Binding-site contacts:
Ligand atom O1B contacts residue SER393 of chain 1.C at 2.7 Å (h-bond).
Ligand atom O2A contacts residue THR397 of chain 1.C at 3.1 Å.
Ligand atom O2B contacts residue LYS396 of chain 1.C at 3.0 Å (salt-bridge).
Ligand atom PB contacts residue SER393 of chain 1.C at 4.0 Å.
Ligand atom O3A contacts residue GLY395 of chain 1.C at 3.8 Å.
Ligand atom N3 contacts residue TYR588 of chain 1.C at 4.0 Å.
Ligand atom O1A contacts residue GLY395 of chain 1.C at 3.2 Å (h-bond).
Ligand atom O2B contacts residue THR397 of chain 1.C at 3.5 Å.
Ligand atom O1B contacts residue GLU392 of chain 1.C at 3.7 Å.
Ligand atom N3 contacts residue GLY589 of chain 1.C at 4.0 Å.
Ligand atom PG contacts residue LYS396 of chain 1.C at 4.0 Å.
Ligand atom O1G contacts residue GLU420 of chain 1.C at 3.6 Å.
Ligand atom N7 contacts residue TYR427 of chain 1.C at 4.0 Å.
Ligand atom O2G contacts residue LYS396 of chain 1.C at 3.9 Å.
Ligand atom O1A contacts residue THR397 of chain 1.C at 3.3 Å (h-bond).
Ligand atom O2' contacts residue TYR588 of chain 1.C at 4.1 Å.
Ligand atom O1G contacts residue LYS396 of chain 1.C at 3.4 Å (salt-bridge).
Ligand atom C5' contacts residue GLY395 of chain 1.C at 3.6 Å.
Ligand atom O1A contacts residue THR398 of chain 1.C at 2.8 Å (h-bond).
Ligand atom O3A contacts residue LYS396 of chain 1.C at 3.5 Å (salt-bridge).
Ligand atom PB contacts residue LYS396 of chain 1.C at 3.4 Å.
Ligand atom C2 contacts residue GLY589 of chain 1.C at 3.8 Å.
Ligand atom O2G contacts residue GLU392 of chain 1.C at 3.6 Å.
Ligand atom O2G contacts residue SER393 of chain 1.C at 3.4 Å (h-bond).
Ligand atom PA contacts residue GLY395 of chain 1.C at 4.1 Å.
Ligand atom O4' contacts residue THR398 of chain 1.C at 3.6 Å (h-bond).
Ligand atom C5 contacts residue TYR427 of chain 1.C at 4.0 Å (hydrophobic).
Ligand atom N6 contacts residue ASP424 of chain 1.C at 3.1 Å (salt-bridge).
Ligand atom O5' contacts residue SER393 of chain 1.C at 3.8 Å.
Ligand atom PA contacts residue THR397 of chain 1.C at 3.5 Å.
Ligand atom N3B contacts residue SER393 of chain 1.C at 4.1 Å.
Ligand atom O1B contacts residue LYS396 of chain 1.C at 2.9 Å (salt-bridge).
Ligand atom O3A contacts residue THR397 of chain 1.C at 3.1 Å (h-bond).
Ligand atom N9 contacts residue TYR427 of chain 1.C at 4.0 Å.
Ligand atom O1B contacts residue SER394 of chain 1.C at 3.5 Å (h-bond).
Ligand atom C2 contacts residue TYR588 of chain 1.C at 4.1 Å (hydrophobic).
Ligand atom O5' contacts residue GLY395 of chain 1.C at 3.6 Å.
Ligand atom C1' contacts residue TYR427 of chain 1.C at 4.0 Å (hydrophobic).
Ligand atom O1A contacts residue LYS396 of chain 1.C at 4.0 Å.
Ligand atom C4 contacts residue TYR427 of chain 1.C at 4.0 Å (hydrophobic).

Sequence of chain 1.C:
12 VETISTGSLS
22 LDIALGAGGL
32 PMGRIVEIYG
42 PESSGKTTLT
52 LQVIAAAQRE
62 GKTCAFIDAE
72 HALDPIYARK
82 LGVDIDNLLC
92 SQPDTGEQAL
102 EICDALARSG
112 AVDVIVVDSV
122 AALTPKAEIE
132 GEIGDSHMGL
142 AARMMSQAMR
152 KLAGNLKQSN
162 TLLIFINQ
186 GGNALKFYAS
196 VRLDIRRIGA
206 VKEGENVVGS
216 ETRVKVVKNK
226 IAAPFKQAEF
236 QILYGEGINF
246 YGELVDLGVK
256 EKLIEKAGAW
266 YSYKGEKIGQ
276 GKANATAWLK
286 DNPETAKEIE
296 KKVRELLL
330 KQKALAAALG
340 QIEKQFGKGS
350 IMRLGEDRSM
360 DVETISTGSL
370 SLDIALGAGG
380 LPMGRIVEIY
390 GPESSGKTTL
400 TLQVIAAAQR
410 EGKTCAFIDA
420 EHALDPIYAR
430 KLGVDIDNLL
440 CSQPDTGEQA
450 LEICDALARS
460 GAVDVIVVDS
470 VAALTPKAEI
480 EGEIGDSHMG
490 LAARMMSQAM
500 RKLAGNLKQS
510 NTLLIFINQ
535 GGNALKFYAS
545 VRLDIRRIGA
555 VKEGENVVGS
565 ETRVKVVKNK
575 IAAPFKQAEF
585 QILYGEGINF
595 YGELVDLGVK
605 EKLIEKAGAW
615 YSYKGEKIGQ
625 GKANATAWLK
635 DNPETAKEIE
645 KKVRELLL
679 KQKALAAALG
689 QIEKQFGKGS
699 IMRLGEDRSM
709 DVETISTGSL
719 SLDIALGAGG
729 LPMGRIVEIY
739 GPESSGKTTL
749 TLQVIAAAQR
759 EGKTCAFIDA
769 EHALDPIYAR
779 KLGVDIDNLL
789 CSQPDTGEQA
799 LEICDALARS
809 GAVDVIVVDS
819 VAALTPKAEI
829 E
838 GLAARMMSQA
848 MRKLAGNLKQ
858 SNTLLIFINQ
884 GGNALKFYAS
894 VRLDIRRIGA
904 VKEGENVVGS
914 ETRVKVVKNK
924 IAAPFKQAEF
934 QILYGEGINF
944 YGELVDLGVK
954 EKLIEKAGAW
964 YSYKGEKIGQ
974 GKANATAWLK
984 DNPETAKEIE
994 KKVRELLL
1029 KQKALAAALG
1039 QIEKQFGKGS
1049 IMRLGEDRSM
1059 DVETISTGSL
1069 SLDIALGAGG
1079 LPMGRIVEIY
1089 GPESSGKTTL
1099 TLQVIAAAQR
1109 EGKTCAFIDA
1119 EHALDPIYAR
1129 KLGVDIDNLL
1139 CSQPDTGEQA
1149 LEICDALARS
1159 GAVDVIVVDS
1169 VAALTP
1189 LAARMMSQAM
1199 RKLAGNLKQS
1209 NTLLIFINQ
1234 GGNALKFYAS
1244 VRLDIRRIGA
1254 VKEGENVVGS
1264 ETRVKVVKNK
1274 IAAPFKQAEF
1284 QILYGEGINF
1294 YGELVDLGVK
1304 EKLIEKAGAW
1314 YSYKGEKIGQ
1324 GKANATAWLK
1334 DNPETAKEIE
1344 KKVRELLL

This small molecule binds to this protein.
Small molecule (SMILES): Nc1ncnc2c1ncn2[C@@H]1O[C@H](CO[P](=O)(O)O[P](=O)(O)NP(=O)(O)O)[C@@H](O)[C@H]1O